Binding-site contacts:
Ligand atom C5 contacts residue ASN200 of chain 12.E at 3.3 Å.
Ligand atom O7 contacts residue LYS203 of chain 12.E at 4.0 Å.
Ligand atom O5 contacts residue SER197 of chain 12.E at 4.0 Å.
Ligand atom C8 contacts residue LEU192 of chain 12.E at 3.7 Å (hydrophobic).
Ligand atom C6 contacts residue SER197 of chain 12.E at 4.3 Å.
Ligand atom C3 contacts residue ASN200 of chain 12.E at 3.7 Å.
Ligand atom N2 contacts residue ASN200 of chain 12.E at 3.3 Å (h-bond).
Ligand atom O5 contacts residue ASN200 of chain 12.E at 2.5 Å (h-bond).
Ligand atom C6 contacts residue LEU199 of chain 12.E at 4.1 Å (hydrophobic).
Ligand atom C4 contacts residue ASN200 of chain 12.E at 3.8 Å.
Ligand atom C2 contacts residue LEU192 of chain 12.E at 4.3 Å (hydrophobic).
Ligand atom O7 contacts residue ASN200 of chain 12.E at 3.3 Å (h-bond).
Ligand atom C8 contacts residue VAL205 of chain 12.E at 3.7 Å (hydrophobic).
Ligand atom C2 contacts residue ASN200 of chain 12.E at 2.5 Å.
Ligand atom C1 contacts residue LEU192 of chain 12.E at 3.9 Å (hydrophobic).
Ligand atom C1 contacts residue ASN200 of chain 12.E at 1.4 Å.
Ligand atom C6 contacts residue ASN200 of chain 12.E at 3.3 Å.
Ligand atom C5 contacts residue SER197 of chain 12.E at 4.2 Å.
Ligand atom O6 contacts residue ASN200 of chain 12.E at 3.0 Å (h-bond).
Ligand atom N2 contacts residue LEU192 of chain 12.E at 3.5 Å.
Ligand atom C7 contacts residue ASN200 of chain 12.E at 3.6 Å.
Ligand atom C7 contacts residue LEU192 of chain 12.E at 3.8 Å (hydrophobic).

Sequence of chain 12.E:
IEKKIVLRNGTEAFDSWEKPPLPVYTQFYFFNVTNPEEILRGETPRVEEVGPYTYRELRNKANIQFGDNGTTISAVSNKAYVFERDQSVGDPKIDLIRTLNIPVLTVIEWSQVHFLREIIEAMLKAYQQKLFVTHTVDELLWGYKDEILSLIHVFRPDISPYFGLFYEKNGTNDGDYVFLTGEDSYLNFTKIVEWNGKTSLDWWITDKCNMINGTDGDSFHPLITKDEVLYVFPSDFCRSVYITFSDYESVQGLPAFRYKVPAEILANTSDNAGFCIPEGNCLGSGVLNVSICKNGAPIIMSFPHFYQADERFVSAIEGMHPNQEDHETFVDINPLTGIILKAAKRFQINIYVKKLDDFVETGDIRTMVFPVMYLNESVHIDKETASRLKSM

The small molecule below binds the protein below.
Small molecule (SMILES): CC(=O)N[C@@H]1[C@@H](O)[C@H](O)[C@@H](CO)O[C@H]1O